A protein and the small-molecule ligand that binds it are described below.
Small molecule (SMILES): CC(C)C[C@H](NC(=O)[C@@H]1CCCN1C(=O)[C@@H]1CCCN1C(=O)[C@@H]1CCCN1)C(=O)N1CCC[C@H]1C(=O)N1CCC[C@H]1C(=O)O

Sequence of chain 1.A:
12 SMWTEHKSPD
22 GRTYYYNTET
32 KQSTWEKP

Binding-site contacts:
Ligand atom O contacts residue TRP36 of chain 1.A at 2.7 Å (h-bond).
Ligand atom CA contacts residue SER34 of chain 1.A at 3.5 Å.
Ligand atom C contacts residue SER34 of chain 1.A at 3.8 Å.
Ligand atom CD2 contacts residue SER19 of chain 1.A at 3.7 Å.
Ligand atom CG contacts residue TRP36 of chain 1.A at 3.7 Å (hydrophobic).
Ligand atom CB contacts residue TRP36 of chain 1.A at 3.4 Å (hydrophobic).
Ligand atom CD contacts residue TYR25 of chain 1.A at 3.5 Å (hydrophobic).
Ligand atom CD2 contacts residue ASP21 of chain 1.A at 4.0 Å.
Ligand atom C contacts residue SER34 of chain 1.A at 3.5 Å.
Ligand atom CG contacts residue SER19 of chain 1.A at 4.1 Å.
Ligand atom O contacts residue TYR25 of chain 1.A at 2.9 Å (h-bond).
Ligand atom CG contacts residue SER34 of chain 1.A at 3.4 Å.
Ligand atom O contacts residue TYR27 of chain 1.A at 4.1 Å.
Ligand atom CD1 contacts residue TRP36 of chain 1.A at 3.2 Å (hydrophobic).
Ligand atom CA contacts residue TYR25 of chain 1.A at 4.0 Å (hydrophobic).
Ligand atom CG contacts residue TRP36 of chain 1.A at 3.8 Å (hydrophobic).
Ligand atom CG contacts residue HIS17 of chain 1.A at 3.3 Å.
Ligand atom O contacts residue SER34 of chain 1.A at 4.1 Å.
Ligand atom CD contacts residue SER34 of chain 1.A at 3.8 Å.
Ligand atom CD contacts residue HIS17 of chain 1.A at 3.5 Å.
Ligand atom CG contacts residue THR15 of chain 1.A at 3.9 Å.
Ligand atom OXT contacts residue TRP36 of chain 1.A at 4.0 Å.
Ligand atom CB contacts residue THR35 of chain 1.A at 3.6 Å.
Ligand atom CB contacts residue SER34 of chain 1.A at 3.5 Å.
Ligand atom C contacts residue TYR25 of chain 1.A at 3.8 Å (hydrophobic).
Ligand atom CG contacts residue THR35 of chain 1.A at 3.1 Å.
Ligand atom CG contacts residue TYR27 of chain 1.A at 4.0 Å (hydrophobic).
Ligand atom N contacts residue TRP36 of chain 1.A at 3.9 Å.
Ligand atom O contacts residue SER34 of chain 1.A at 2.6 Å (h-bond).
Ligand atom CG contacts residue TYR25 of chain 1.A at 3.5 Å (hydrophobic).
Ligand atom CD1 contacts residue TYR25 of chain 1.A at 3.4 Å (hydrophobic).
Ligand atom CD2 contacts residue TRP36 of chain 1.A at 3.9 Å (hydrophobic).
Ligand atom CD contacts residue TYR27 of chain 1.A at 3.5 Å (hydrophobic).
Ligand atom CD1 contacts residue SER19 of chain 1.A at 3.2 Å.
Ligand atom N contacts residue SER34 of chain 1.A at 3.5 Å.
Ligand atom CB contacts residue TYR25 of chain 1.A at 4.2 Å (hydrophobic).
Ligand atom C contacts residue TRP36 of chain 1.A at 3.2 Å (hydrophobic).
Ligand atom CA contacts residue TRP36 of chain 1.A at 3.9 Å (hydrophobic).
Ligand atom CB contacts residue TYR27 of chain 1.A at 3.3 Å (hydrophobic).
Ligand atom CD contacts residue TRP36 of chain 1.A at 3.9 Å (hydrophobic).